Binding-site contacts:
Ligand atom CAG contacts residue HIS317 of chain 1.A at 3.6 Å.
Ligand atom OAN contacts residue LEU191 of chain 1.A at 3.5 Å.
Ligand atom CAI contacts residue TYR160 of chain 1.A at 3.4 Å (hydrophobic).
Ligand atom C2 contacts residue HIS317 of chain 1.A at 3.5 Å.
Ligand atom CAP contacts residue EDO1 of chain 1.K at 3.7 Å.
Ligand atom CAF contacts residue LYS194 of chain 1.A at 3.9 Å.
Ligand atom CAJ contacts residue ALA195 of chain 1.A at 4.0 Å (hydrophobic).
Ligand atom CAF contacts residue HIS317 of chain 1.A at 3.8 Å.
Ligand atom C2 contacts residue TYR160 of chain 1.A at 4.4 Å (hydrophobic).
Ligand atom CAJ contacts residue LEU169 of chain 1.A at 4.0 Å (hydrophobic).
Ligand atom CAL contacts residue EDO1 of chain 1.K at 4.1 Å.
Ligand atom CAK contacts residue TYR160 of chain 1.A at 3.6 Å (hydrophobic).
Ligand atom CAH contacts residue MET321 of chain 1.A at 3.8 Å (hydrophobic).
Ligand atom CAR contacts residue TYR160 of chain 1.A at 4.0 Å (hydrophobic).
Ligand atom OAN contacts residue HIS317 of chain 1.A at 4.0 Å.
Ligand atom CAK contacts residue LEU191 of chain 1.A at 4.2 Å (hydrophobic).
Ligand atom CAP contacts residue LYS164 of chain 1.A at 4.2 Å.
Ligand atom CAO contacts residue EDO1 of chain 1.K at 3.1 Å.
Ligand atom CAM contacts residue HIS317 of chain 1.A at 4.3 Å.
Ligand atom CAP contacts residue LEU163 of chain 1.A at 3.8 Å (hydrophobic).
Ligand atom OAN contacts residue TYR160 of chain 1.A at 3.5 Å.
Ligand atom CAH contacts residue LYS194 of chain 1.A at 3.7 Å.
Ligand atom CAP contacts residue LEU169 of chain 1.A at 4.0 Å (hydrophobic).
Ligand atom CAI contacts residue LEU191 of chain 1.A at 4.3 Å (hydrophobic).
Ligand atom CAE contacts residue HIS317 of chain 1.A at 3.8 Å.
Ligand atom CAH contacts residue HIS317 of chain 1.A at 3.6 Å.
Ligand atom CAL contacts residue LEU191 of chain 1.A at 3.3 Å (hydrophobic).
Ligand atom CAJ contacts residue EDO1 of chain 1.K at 3.5 Å.
Ligand atom CAR contacts residue LEU191 of chain 1.A at 3.8 Å (hydrophobic).
Ligand atom CAJ contacts residue LEU191 of chain 1.A at 3.2 Å (hydrophobic).
Ligand atom CAP contacts residue LEU191 of chain 1.A at 4.1 Å (hydrophobic).
Ligand atom CAI contacts residue EDO1 of chain 1.K at 4.4 Å.
Ligand atom CAI contacts residue LYS164 of chain 1.A at 3.8 Å.
Ligand atom CAF contacts residue MET321 of chain 1.A at 4.1 Å (hydrophobic).
Ligand atom CAI contacts residue LEU163 of chain 1.A at 4.1 Å (hydrophobic).
Ligand atom CAD contacts residue HIS317 of chain 1.A at 3.9 Å.
Ligand atom OAB contacts residue EDO1 of chain 1.K at 2.5 Å (h-bond).
Ligand atom OAA contacts residue EDO1 of chain 1.K at 3.1 Å (h-bond).
Ligand atom C2 contacts residue LEU191 of chain 1.A at 4.3 Å (hydrophobic).
Ligand atom CAH contacts residue LEU191 of chain 1.A at 4.2 Å (hydrophobic).

Sequence of chain 1.A:
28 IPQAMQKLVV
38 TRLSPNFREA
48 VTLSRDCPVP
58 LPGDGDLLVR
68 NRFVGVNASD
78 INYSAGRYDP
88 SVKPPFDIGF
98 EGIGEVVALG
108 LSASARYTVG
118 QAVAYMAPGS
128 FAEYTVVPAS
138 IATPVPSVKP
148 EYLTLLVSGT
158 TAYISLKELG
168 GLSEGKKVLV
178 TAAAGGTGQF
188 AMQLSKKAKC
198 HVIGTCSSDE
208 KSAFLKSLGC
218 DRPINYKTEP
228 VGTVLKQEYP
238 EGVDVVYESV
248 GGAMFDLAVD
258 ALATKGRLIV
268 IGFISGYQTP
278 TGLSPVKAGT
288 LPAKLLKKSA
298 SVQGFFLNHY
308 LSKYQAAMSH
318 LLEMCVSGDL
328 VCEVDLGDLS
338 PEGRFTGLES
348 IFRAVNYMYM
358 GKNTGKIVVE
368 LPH

The protein below binds the small molecule below.
Small molecule (SMILES): C[C@@H](C(=O)O)c1cccc(Oc2ccccc2)c1